Sequence of chain 1.A:
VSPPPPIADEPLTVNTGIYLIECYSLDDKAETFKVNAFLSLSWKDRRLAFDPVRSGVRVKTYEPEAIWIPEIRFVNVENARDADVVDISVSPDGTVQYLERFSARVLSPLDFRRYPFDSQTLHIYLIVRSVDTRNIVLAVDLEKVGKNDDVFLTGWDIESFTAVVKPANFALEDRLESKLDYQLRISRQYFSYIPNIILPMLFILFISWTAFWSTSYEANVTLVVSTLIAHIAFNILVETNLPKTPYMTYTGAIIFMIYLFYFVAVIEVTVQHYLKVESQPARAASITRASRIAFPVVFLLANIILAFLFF

Binding-site contacts:
Ligand atom C4 contacts residue GLU181 of chain 1.B at 3.5 Å.
Ligand atom OXT contacts residue ASN152 of chain 1.A at 4.1 Å.
Ligand atom O contacts residue VAL79 of chain 1.B at 3.9 Å.
Ligand atom O8 contacts residue ARG133 of chain 1.B at 4.5 Å.
Ligand atom O8 contacts residue ILE131 of chain 1.B at 3.4 Å.
Ligand atom OXT contacts residue LEU176 of chain 1.B at 3.5 Å.
Ligand atom O7 contacts residue ARG77 of chain 1.B at 2.7 Å (salt-bridge).
Ligand atom O7 contacts residue ILE131 of chain 1.B at 4.0 Å.
Ligand atom OXT contacts residue GLU181 of chain 1.B at 3.6 Å (salt-bridge).
Ligand atom C6 contacts residue PHE42 of chain 1.A at 3.3 Å (hydrophobic).
Ligand atom O contacts residue ILE25 of chain 1.A at 3.3 Å.
Ligand atom O7 contacts residue PHE42 of chain 1.A at 3.4 Å.
Ligand atom C contacts residue VAL79 of chain 1.B at 4.4 Å (hydrophobic).
Ligand atom C contacts residue ILE25 of chain 1.A at 4.3 Å (hydrophobic).
Ligand atom C4 contacts residue PHE42 of chain 1.A at 4.2 Å (hydrophobic).
Ligand atom O7 contacts residue ARG105 of chain 1.A at 3.0 Å (salt-bridge).
Ligand atom C6 contacts residue GLU181 of chain 1.B at 4.4 Å.
Ligand atom C5 contacts residue ARG105 of chain 1.A at 4.2 Å.
Ligand atom C contacts residue ASN152 of chain 1.A at 4.0 Å.
Ligand atom C6 contacts residue ARG77 of chain 1.B at 3.6 Å.
Ligand atom C6 contacts residue ARG105 of chain 1.A at 4.0 Å.
Ligand atom O8 contacts residue PHE42 of chain 1.A at 3.6 Å.
Ligand atom OXT contacts residue ILE131 of chain 1.B at 4.0 Å.
Ligand atom C6 contacts residue ILE131 of chain 1.B at 3.6 Å (hydrophobic).
Ligand atom C5 contacts residue ILE131 of chain 1.B at 4.1 Å (hydrophobic).
Ligand atom C contacts residue GLU181 of chain 1.B at 4.1 Å.
Ligand atom O8 contacts residue ARG77 of chain 1.B at 3.2 Å (salt-bridge).
Ligand atom C4 contacts residue ILE131 of chain 1.B at 3.7 Å (hydrophobic).
Ligand atom C5 contacts residue ILE25 of chain 1.A at 4.3 Å (hydrophobic).
Ligand atom O contacts residue ASN152 of chain 1.A at 3.2 Å (h-bond).
Ligand atom OXT contacts residue PHE174 of chain 1.B at 3.5 Å.
Ligand atom O8 contacts residue GLU181 of chain 1.B at 3.6 Å.
Ligand atom C5 contacts residue PHE42 of chain 1.A at 3.7 Å (hydrophobic).
Ligand atom C contacts residue ILE131 of chain 1.B at 4.2 Å (hydrophobic).
Ligand atom C contacts residue LEU176 of chain 1.B at 3.9 Å (hydrophobic).
Ligand atom C4 contacts residue LEU176 of chain 1.B at 4.1 Å (hydrophobic).

This protein binds this small molecule.
Small molecule (SMILES): O=C(O)/C=C/C(=O)O

Sequence of chain 1.B:
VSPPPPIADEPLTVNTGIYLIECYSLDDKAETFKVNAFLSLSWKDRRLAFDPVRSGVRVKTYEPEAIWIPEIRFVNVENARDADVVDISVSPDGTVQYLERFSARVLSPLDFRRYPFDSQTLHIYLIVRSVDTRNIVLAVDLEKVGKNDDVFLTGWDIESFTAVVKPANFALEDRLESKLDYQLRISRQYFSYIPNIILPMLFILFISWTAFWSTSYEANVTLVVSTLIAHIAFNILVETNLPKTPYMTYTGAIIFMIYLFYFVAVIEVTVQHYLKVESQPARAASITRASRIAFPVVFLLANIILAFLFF